Sequence of chain 1.A:
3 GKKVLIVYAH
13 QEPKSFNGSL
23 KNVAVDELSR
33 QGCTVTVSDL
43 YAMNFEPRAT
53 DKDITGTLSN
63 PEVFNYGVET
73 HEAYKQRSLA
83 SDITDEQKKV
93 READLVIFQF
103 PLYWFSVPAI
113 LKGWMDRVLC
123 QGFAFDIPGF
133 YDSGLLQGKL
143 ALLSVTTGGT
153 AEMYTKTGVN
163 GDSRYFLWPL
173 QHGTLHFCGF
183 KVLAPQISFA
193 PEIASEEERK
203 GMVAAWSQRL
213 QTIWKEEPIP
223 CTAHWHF

Binding-site contacts:
Ligand atom C3 contacts residue TRP106 of chain 1.A at 4.2 Å (hydrophobic).
Ligand atom C10 contacts residue FAD1 of chain 1.E at 3.7 Å.
Ligand atom C7 contacts residue PHE179 of chain 1.B at 3.9 Å (hydrophobic).
Ligand atom C8 contacts residue PHE179 of chain 1.B at 3.4 Å (hydrophobic).
Ligand atom O3 contacts residue GLN123 of chain 1.B at 3.9 Å.
Ligand atom C3 contacts residue FAD1 of chain 1.E at 3.3 Å.
Ligand atom C1 contacts residue FAD1 of chain 1.E at 3.4 Å.
Ligand atom C13 contacts residue GLY150 of chain 1.A at 3.8 Å.
Ligand atom C2 contacts residue PHE179 of chain 1.B at 4.0 Å (hydrophobic).
Ligand atom C6 contacts residue FAD1 of chain 1.E at 3.4 Å.
Ligand atom O2 contacts residue FAD1 of chain 1.E at 3.5 Å.
Ligand atom C5 contacts residue PHE127 of chain 1.B at 3.5 Å (hydrophobic).
Ligand atom N3 contacts residue FAD1 of chain 1.E at 3.4 Å.
Ligand atom N1 contacts residue PHE179 of chain 1.B at 3.3 Å.
Ligand atom C17 contacts residue PHE127 of chain 1.B at 3.8 Å (hydrophobic).
Ligand atom N2 contacts residue GLY151 of chain 1.A at 4.0 Å.
Ligand atom C4 contacts residue FAD1 of chain 1.E at 3.2 Å.
Ligand atom C17 contacts residue FAD1 of chain 1.E at 3.5 Å.
Ligand atom C7 contacts residue FAD1 of chain 1.E at 3.5 Å.
Ligand atom C18 contacts residue GLY69 of chain 1.B at 3.4 Å.
Ligand atom C5 contacts residue TRP106 of chain 1.A at 3.8 Å (hydrophobic).
Ligand atom N3 contacts residue PHE127 of chain 1.B at 3.2 Å.
Ligand atom C18 contacts residue GLN123 of chain 1.B at 2.6 Å.
Ligand atom OXT contacts residue GLY150 of chain 1.A at 3.6 Å.
Ligand atom C10 contacts residue GLY151 of chain 1.A at 3.6 Å.
Ligand atom C14 contacts residue ILE129 of chain 1.B at 4.0 Å (hydrophobic).
Ligand atom O3 contacts residue GLY69 of chain 1.B at 3.5 Å.
Ligand atom OXT contacts residue MET155 of chain 1.A at 3.5 Å.
Ligand atom C3 contacts residue PHE179 of chain 1.B at 3.6 Å (hydrophobic).
Ligand atom C4 contacts residue TRP106 of chain 1.A at 3.3 Å (hydrophobic).
Ligand atom N1 contacts residue FAD1 of chain 1.E at 3.3 Å.
Ligand atom C2 contacts residue FAD1 of chain 1.E at 3.4 Å.
Ligand atom C11 contacts residue ILE129 of chain 1.B at 3.7 Å (hydrophobic).
Ligand atom C5 contacts residue FAD1 of chain 1.E at 3.2 Å.
Ligand atom C8 contacts residue FAD1 of chain 1.E at 3.4 Å.
Ligand atom C6 contacts residue PHE127 of chain 1.B at 3.4 Å (hydrophobic).
Ligand atom O3 contacts residue FAD1 of chain 1.E at 3.8 Å.
Ligand atom C1 contacts residue PHE127 of chain 1.B at 4.1 Å (hydrophobic).
Ligand atom C4 contacts residue PHE179 of chain 1.B at 3.9 Å (hydrophobic).
Ligand atom C10 contacts residue GLY150 of chain 1.A at 3.8 Å.

Sequence of chain 1.B:
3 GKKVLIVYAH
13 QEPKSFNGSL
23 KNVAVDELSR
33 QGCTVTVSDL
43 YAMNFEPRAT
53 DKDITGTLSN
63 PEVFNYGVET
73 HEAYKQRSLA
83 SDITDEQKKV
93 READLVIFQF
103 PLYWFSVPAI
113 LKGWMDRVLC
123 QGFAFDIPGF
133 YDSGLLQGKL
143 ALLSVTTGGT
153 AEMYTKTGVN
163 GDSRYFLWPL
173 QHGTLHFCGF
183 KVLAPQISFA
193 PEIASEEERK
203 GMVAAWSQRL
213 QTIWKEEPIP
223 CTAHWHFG

A protein and the small-molecule ligand that binds it are described below.
Small molecule (SMILES): COC(=O)Nc1ccc2[nH]cc(CCNC(C)=O)c2c1